The small molecule below binds the protein below.
Small molecule (SMILES): CC(=O)N[C@@H]1[C@@H](O)[C@H](O)[C@@H](CO)O[C@H]1O

Sequence of chain 2.B:
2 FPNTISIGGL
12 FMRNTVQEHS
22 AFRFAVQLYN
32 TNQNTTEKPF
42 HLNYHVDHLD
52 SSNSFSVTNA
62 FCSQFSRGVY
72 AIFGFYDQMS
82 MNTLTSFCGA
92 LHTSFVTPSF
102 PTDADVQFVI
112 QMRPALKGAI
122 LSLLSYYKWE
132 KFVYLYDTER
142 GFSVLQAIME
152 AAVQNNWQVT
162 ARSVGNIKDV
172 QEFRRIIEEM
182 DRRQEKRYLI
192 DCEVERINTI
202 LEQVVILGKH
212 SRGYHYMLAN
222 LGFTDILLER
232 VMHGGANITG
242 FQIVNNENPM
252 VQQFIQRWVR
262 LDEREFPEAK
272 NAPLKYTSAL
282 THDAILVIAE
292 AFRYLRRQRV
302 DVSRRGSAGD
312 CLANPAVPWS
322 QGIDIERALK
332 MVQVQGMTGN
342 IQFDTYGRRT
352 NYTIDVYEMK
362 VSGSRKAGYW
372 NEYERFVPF

Binding-site contacts:
Ligand atom O5 contacts residue ASN341 of chain 2.B at 3.5 Å (h-bond).
Ligand atom O6 contacts residue GLN334 of chain 2.B at 4.0 Å.
Ligand atom O6 contacts residue GLN336 of chain 2.B at 4.0 Å.
Ligand atom O7 contacts residue GLN334 of chain 2.B at 4.4 Å.
Ligand atom C5 contacts residue PO41 of chain 2.P at 3.9 Å.
Ligand atom C4 contacts residue GLN334 of chain 2.B at 4.2 Å.
Ligand atom C5 contacts residue ASN352 of chain 2.B at 3.6 Å.
Ligand atom C1 contacts residue ASN341 of chain 2.B at 4.1 Å.
Ligand atom C7 contacts residue ASN352 of chain 2.B at 3.4 Å.
Ligand atom C3 contacts residue ASN352 of chain 2.B at 3.8 Å.
Ligand atom C4 contacts residue ASN352 of chain 2.B at 4.2 Å.
Ligand atom C2 contacts residue GLN343 of chain 2.B at 3.7 Å.
Ligand atom O7 contacts residue GLN343 of chain 2.B at 3.1 Å (h-bond).
Ligand atom C1 contacts residue ASN352 of chain 2.B at 1.4 Å.
Ligand atom C6 contacts residue PO41 of chain 2.P at 4.0 Å.
Ligand atom C7 contacts residue GLN343 of chain 2.B at 4.2 Å.
Ligand atom C2 contacts residue ASN352 of chain 2.B at 2.4 Å.
Ligand atom C1 contacts residue GLN343 of chain 2.B at 3.5 Å.
Ligand atom N2 contacts residue ASN352 of chain 2.B at 2.9 Å (h-bond).
Ligand atom C2 contacts residue GLN334 of chain 2.B at 4.2 Å.
Ligand atom O5 contacts residue ASN352 of chain 2.B at 2.3 Å (h-bond).
Ligand atom N2 contacts residue GLN343 of chain 2.B at 4.4 Å.
Ligand atom C8 contacts residue TYR374 of chain 2.B at 3.6 Å (hydrophobic).
Ligand atom O5 contacts residue PO41 of chain 2.P at 3.3 Å (h-bond).
Ligand atom O5 contacts residue GLN334 of chain 2.B at 4.3 Å.
Ligand atom O6 contacts residue ASN341 of chain 2.B at 3.3 Å (h-bond).
Ligand atom C1 contacts residue PO41 of chain 2.P at 3.7 Å.
Ligand atom O5 contacts residue GLN343 of chain 2.B at 3.5 Å (h-bond).
Ligand atom C7 contacts residue TYR374 of chain 2.B at 4.4 Å (hydrophobic).
Ligand atom C6 contacts residue ASN341 of chain 2.B at 4.1 Å.
Ligand atom O7 contacts residue ASN352 of chain 2.B at 3.5 Å (h-bond).